Binding-site contacts:
Ligand atom CG contacts residue TYR159 of chain 1.A at 3.5 Å (hydrophobic).
Ligand atom CB contacts residue TYR159 of chain 1.A at 3.5 Å (hydrophobic).
Ligand atom OE1 contacts residue TYR9 of chain 1.A at 2.6 Å (h-bond).
Ligand atom CB contacts residue TYR99 of chain 1.A at 3.1 Å (hydrophobic).
Ligand atom CG contacts residue TYR59 of chain 1.A at 3.3 Å (hydrophobic).
Ligand atom CG contacts residue TYR171 of chain 1.A at 3.2 Å (hydrophobic).
Ligand atom N contacts residue TYR7 of chain 1.A at 3.0 Å (h-bond).
Ligand atom O contacts residue TRP147 of chain 1.A at 3.4 Å.
Ligand atom O contacts residue TYR84 of chain 1.A at 2.7 Å (h-bond).
Ligand atom OE2 contacts residue ARG170 of chain 1.A at 2.9 Å (salt-bridge).
Ligand atom CD1 contacts residue VAL152 of chain 1.A at 3.4 Å (hydrophobic).
Ligand atom NH1 contacts residue GLN155 of chain 1.A at 2.8 Å (h-bond).
Ligand atom O contacts residue TYR159 of chain 1.A at 2.6 Å (h-bond).
Ligand atom CG contacts residue TYR7 of chain 1.A at 3.5 Å (hydrophobic).
Ligand atom N contacts residue GLU63 of chain 1.A at 2.9 Å (salt-bridge).
Ligand atom OE1 contacts residue TYR99 of chain 1.A at 2.6 Å (h-bond).
Ligand atom OXT contacts residue LYS146 of chain 1.A at 2.8 Å (salt-bridge).
Ligand atom CE2 contacts residue ASP156 of chain 1.A at 3.4 Å.
Ligand atom CD contacts residue GLN155 of chain 1.A at 3.3 Å.
Ligand atom N contacts residue SER167 of chain 1.A at 3.1 Å (h-bond).
Ligand atom C contacts residue THR143 of chain 1.A at 3.5 Å.
Ligand atom C contacts residue TYR7 of chain 1.A at 3.3 Å (hydrophobic).
Ligand atom OE2 contacts residue LYS45 of chain 1.A at 2.6 Å (salt-bridge).
Ligand atom C contacts residue TYR84 of chain 1.A at 3.4 Å (hydrophobic).
Ligand atom CD1 contacts residue ASN77 of chain 1.A at 3.5 Å.
Ligand atom N contacts residue TYR171 of chain 1.A at 2.6 Å (h-bond).
Ligand atom N contacts residue ASN77 of chain 1.A at 3.0 Å (h-bond).
Ligand atom CZ contacts residue GLN155 of chain 1.A at 3.2 Å.
Ligand atom CD2 contacts residue VAL152 of chain 1.A at 3.4 Å (hydrophobic).
Ligand atom O contacts residue THR143 of chain 1.A at 2.6 Å (h-bond).
Ligand atom CD contacts residue TYR99 of chain 1.A at 3.4 Å (hydrophobic).
Ligand atom CE2 contacts residue TYR123 of chain 1.A at 3.4 Å (hydrophobic).
Ligand atom N contacts residue TYR99 of chain 1.A at 3.0 Å (h-bond).
Ligand atom CG contacts residue TYR99 of chain 1.A at 3.3 Å (hydrophobic).
Ligand atom OE1 contacts residue ARG62 of chain 1.A at 3.0 Å (salt-bridge).
Ligand atom CA contacts residue TYR171 of chain 1.A at 3.4 Å (hydrophobic).
Ligand atom O contacts residue TRP147 of chain 1.A at 2.9 Å (h-bond).
Ligand atom CA contacts residue TYR99 of chain 1.A at 3.2 Å (hydrophobic).
Ligand atom CA contacts residue TYR7 of chain 1.A at 3.2 Å (hydrophobic).
Ligand atom OXT contacts residue TYR84 of chain 1.A at 3.5 Å (h-bond).

Sequence of chain 1.A:
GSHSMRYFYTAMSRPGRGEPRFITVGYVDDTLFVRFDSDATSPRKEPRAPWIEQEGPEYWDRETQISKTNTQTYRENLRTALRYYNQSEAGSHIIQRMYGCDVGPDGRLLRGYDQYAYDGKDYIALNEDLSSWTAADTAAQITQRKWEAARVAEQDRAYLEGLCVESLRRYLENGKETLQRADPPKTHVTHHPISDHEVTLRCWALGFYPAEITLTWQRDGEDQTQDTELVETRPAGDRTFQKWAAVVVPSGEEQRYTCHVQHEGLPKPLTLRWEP

A small-molecule ligand and the protein it binds are described below.
Small molecule (SMILES): C[C@H](NC(=O)[C@H](CCCN=C(N)N)NC(=O)CNC(=O)[C@H](Cc1ccccc1)NC(=O)[C@H](CCC(=O)O)NC(=O)[C@@H](N)CCC(=O)O)C(=O)N[C@@H](Cc1ccccc1)C(=O)N[C@@H](CO)C(=O)N[C@@H](Cc1ccccc1)C(=O)O